A small-molecule ligand and the protein it binds are described below.
Small molecule (SMILES): CC(=O)N[C@H]1[C@H](O[C@H]2[C@H](O)[C@@H](NC(C)=O)CO[C@@H]2CO)O[C@H](CO)[C@@H](O[C@@H]2O[C@H](CO[C@H]3O[C@H](CO)[C@@H](O)[C@H](O)[C@@H]3O)[C@@H](O)[C@H](O[C@H]3O[C@H](CO)[C@@H](O)[C@H](O)[C@@H]3O[C@H]3O[C@H](CO)[C@@H](O)[C@H](O)[C@@H]3O[C@H]3O[C@H](CO)[C@@H](O)[C@H](O)[C@@H]3O)[C@@H]2O)[C@@H]1O

Sequence of chain 1.A:
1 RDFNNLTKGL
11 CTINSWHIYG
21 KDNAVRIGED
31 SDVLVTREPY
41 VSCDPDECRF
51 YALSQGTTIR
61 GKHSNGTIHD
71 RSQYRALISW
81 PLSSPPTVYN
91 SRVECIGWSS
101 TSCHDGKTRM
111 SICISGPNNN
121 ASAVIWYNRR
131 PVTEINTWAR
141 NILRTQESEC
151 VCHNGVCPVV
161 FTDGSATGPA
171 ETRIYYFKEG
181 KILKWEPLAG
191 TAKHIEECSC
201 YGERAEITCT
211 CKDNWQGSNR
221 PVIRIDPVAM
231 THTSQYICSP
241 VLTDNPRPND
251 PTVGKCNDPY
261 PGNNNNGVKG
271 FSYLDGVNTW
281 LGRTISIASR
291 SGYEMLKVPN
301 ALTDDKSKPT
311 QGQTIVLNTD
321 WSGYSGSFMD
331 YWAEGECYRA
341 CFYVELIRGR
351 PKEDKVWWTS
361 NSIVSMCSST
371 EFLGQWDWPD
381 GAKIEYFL

Binding-site contacts:
Ligand atom C6 contacts residue ILE285 of chain 1.A at 3.5 Å (hydrophobic).
Ligand atom C4 contacts residue GLU294 of chain 1.A at 3.6 Å.
Ligand atom O4 contacts residue GLU294 of chain 1.A at 2.8 Å (salt-bridge).
Ligand atom O2 contacts residue GLY312 of chain 1.A at 3.2 Å.
Ligand atom O5 contacts residue ASN120 of chain 3.A at 2.4 Å (h-bond).
Ligand atom C6 contacts residue THR310 of chain 1.A at 3.6 Å.
Ligand atom C6 contacts residue ASP250 of chain 1.A at 3.5 Å.
Ligand atom C6 contacts residue ARG283 of chain 1.A at 3.6 Å.
Ligand atom O2 contacts residue ASN249 of chain 1.A at 3.3 Å (h-bond).
Ligand atom O3 contacts residue ASP250 of chain 1.A at 3.0 Å (salt-bridge).
Ligand atom O6 contacts residue GLN375 of chain 1.A at 3.3 Å.
Ligand atom C8 contacts residue ASN119 of chain 3.A at 3.4 Å.
Ligand atom C4 contacts residue ILE287 of chain 1.A at 3.6 Å (hydrophobic).
Ligand atom N2 contacts residue ASN120 of chain 3.A at 2.9 Å (h-bond).
Ligand atom O4 contacts residue ARG247 of chain 1.A at 3.3 Å (salt-bridge).
Ligand atom O5 contacts residue GLN375 of chain 1.A at 3.4 Å (h-bond).
Ligand atom C1 contacts residue ASN120 of chain 3.A at 1.5 Å.
Ligand atom O5 contacts residue ASP250 of chain 1.A at 3.5 Å (salt-bridge).
Ligand atom O5 contacts residue GLY374 of chain 1.A at 3.3 Å.
Ligand atom O3 contacts residue ARG283 of chain 1.A at 2.9 Å (salt-bridge).
Ligand atom C3 contacts residue GLY312 of chain 1.A at 3.1 Å.
Ligand atom C2 contacts residue ASN120 of chain 3.A at 2.5 Å.
Ligand atom C6 contacts residue GLN311 of chain 1.A at 3.6 Å.
Ligand atom C3 contacts residue GLU294 of chain 1.A at 3.4 Å.
Ligand atom C6 contacts residue LYS308 of chain 1.A at 3.6 Å.
Ligand atom C5 contacts residue ARG283 of chain 1.A at 3.5 Å.
Ligand atom O3 contacts residue GLU294 of chain 1.A at 2.6 Å (salt-bridge).
Ligand atom O2 contacts residue LEU296 of chain 1.A at 3.4 Å.
Ligand atom O6 contacts residue LYS308 of chain 1.A at 2.8 Å (salt-bridge).
Ligand atom C6 contacts residue LEU373 of chain 1.A at 3.3 Å (hydrophobic).
Ligand atom O5 contacts residue GLY312 of chain 1.A at 3.6 Å.
Ligand atom O6 contacts residue THR310 of chain 1.A at 3.6 Å (h-bond).
Ligand atom C7 contacts residue ASN120 of chain 3.A at 3.6 Å.
Ligand atom O3 contacts residue GLN311 of chain 1.A at 3.3 Å.
Ligand atom O3 contacts residue ASN249 of chain 1.A at 2.7 Å (h-bond).
Ligand atom O4 contacts residue ILE287 of chain 1.A at 3.2 Å.
Ligand atom O6 contacts residue ASP250 of chain 1.A at 2.6 Å (salt-bridge).
Ligand atom O6 contacts residue ILE285 of chain 1.A at 2.9 Å (h-bond).
Ligand atom O3 contacts residue GLY312 of chain 1.A at 2.8 Å (h-bond).
Ligand atom O5 contacts residue ARG283 of chain 1.A at 3.1 Å (salt-bridge).

Sequence of chain 3.A:
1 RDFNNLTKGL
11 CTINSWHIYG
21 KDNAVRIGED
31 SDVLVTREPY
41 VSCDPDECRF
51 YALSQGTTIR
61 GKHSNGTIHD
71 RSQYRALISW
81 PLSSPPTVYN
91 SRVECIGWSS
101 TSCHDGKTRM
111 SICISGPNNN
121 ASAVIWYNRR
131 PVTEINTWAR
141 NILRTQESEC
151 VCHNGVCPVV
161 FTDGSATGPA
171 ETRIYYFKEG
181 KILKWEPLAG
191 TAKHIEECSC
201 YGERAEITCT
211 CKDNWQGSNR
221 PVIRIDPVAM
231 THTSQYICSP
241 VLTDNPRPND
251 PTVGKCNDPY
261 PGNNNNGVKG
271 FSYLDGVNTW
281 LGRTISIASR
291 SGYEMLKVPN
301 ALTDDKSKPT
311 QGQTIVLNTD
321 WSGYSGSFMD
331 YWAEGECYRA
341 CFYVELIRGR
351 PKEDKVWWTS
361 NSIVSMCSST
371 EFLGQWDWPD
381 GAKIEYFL